Sequence of chain 1.A:
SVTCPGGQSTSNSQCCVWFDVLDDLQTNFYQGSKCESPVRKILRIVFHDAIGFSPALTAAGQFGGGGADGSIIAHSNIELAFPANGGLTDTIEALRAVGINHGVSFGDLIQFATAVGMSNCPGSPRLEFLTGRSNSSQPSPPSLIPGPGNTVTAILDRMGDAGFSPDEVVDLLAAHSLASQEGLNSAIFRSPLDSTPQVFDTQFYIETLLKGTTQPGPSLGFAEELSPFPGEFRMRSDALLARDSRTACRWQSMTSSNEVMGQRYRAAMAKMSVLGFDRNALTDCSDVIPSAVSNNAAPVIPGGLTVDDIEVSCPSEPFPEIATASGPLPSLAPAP

A small-molecule ligand and the protein it binds are described below.
Small molecule (SMILES): OC[C@H]1O[C@H](O)[C@@H](O)[C@@H](O)[C@@H]1O

Binding-site contacts:
Ligand atom O6 contacts residue ALA341 of chain 1.A at 4.4 Å.
Ligand atom O3 contacts residue SER339 of chain 1.A at 4.1 Å.
Ligand atom C1 contacts residue PRO238 of chain 1.A at 4.2 Å (hydrophobic).
Ligand atom O4 contacts residue PRO342 of chain 1.A at 3.7 Å.
Ligand atom O6 contacts residue SER339 of chain 1.A at 4.3 Å.
Ligand atom O4 contacts residue ALA341 of chain 1.A at 3.7 Å.
Ligand atom O3 contacts residue GLY239 of chain 1.A at 3.9 Å.
Ligand atom O3 contacts residue LEU340 of chain 1.A at 4.4 Å.
Ligand atom C4 contacts residue SER339 of chain 1.A at 3.4 Å.
Ligand atom C6 contacts residue SER339 of chain 1.A at 4.3 Å.
Ligand atom O4 contacts residue LEU340 of chain 1.A at 2.6 Å (h-bond).
Ligand atom C6 contacts residue ALA341 of chain 1.A at 4.1 Å (hydrophobic).
Ligand atom C5 contacts residue ALA341 of chain 1.A at 4.2 Å (hydrophobic).
Ligand atom O2 contacts residue SER339 of chain 1.A at 3.6 Å (h-bond).
Ligand atom O4 contacts residue SER339 of chain 1.A at 4.3 Å.
Ligand atom C4 contacts residue LEU340 of chain 1.A at 3.4 Å (hydrophobic).
Ligand atom C6 contacts residue LEU340 of chain 1.A at 4.2 Å (hydrophobic).
Ligand atom C2 contacts residue SER339 of chain 1.A at 2.3 Å.
Ligand atom C3 contacts residue SER339 of chain 1.A at 2.8 Å.
Ligand atom C3 contacts residue LEU340 of chain 1.A at 3.6 Å (hydrophobic).
Ligand atom C2 contacts residue PRO238 of chain 1.A at 4.0 Å (hydrophobic).
Ligand atom O5 contacts residue SER339 of chain 1.A at 2.4 Å (h-bond).
Ligand atom C3 contacts residue GLY239 of chain 1.A at 3.8 Å.
Ligand atom C5 contacts residue LEU340 of chain 1.A at 3.4 Å (hydrophobic).
Ligand atom C2 contacts residue GLY239 of chain 1.A at 4.4 Å.
Ligand atom C3 contacts residue PRO238 of chain 1.A at 4.4 Å (hydrophobic).
Ligand atom C1 contacts residue SER339 of chain 1.A at 1.5 Å.
Ligand atom C5 contacts residue SER339 of chain 1.A at 2.9 Å.